Binding-site contacts:
Ligand atom OXT contacts residue THR361 of chain 1.D at 3.6 Å.
Ligand atom CA contacts residue TYR103 of chain 1.D at 3.3 Å (hydrophobic).
Ligand atom CA contacts residue MG1 of chain 1.X at 2.7 Å.
Ligand atom CB contacts residue ARG242 of chain 1.D at 3.7 Å.
Ligand atom OXT contacts residue EJA205 of chain 1.D at 3.9 Å.
Ligand atom O3 contacts residue MG1 of chain 1.X at 2.0 Å.
Ligand atom O3 contacts residue EJA205 of chain 1.D at 3.6 Å (h-bond).
Ligand atom O contacts residue GLY106 of chain 1.D at 3.1 Å (h-bond).
Ligand atom O3 contacts residue HIS194 of chain 1.D at 3.6 Å.
Ligand atom CB contacts residue TYR103 of chain 1.D at 3.4 Å (hydrophobic).
Ligand atom CB contacts residue EJA205 of chain 1.D at 3.1 Å.
Ligand atom C contacts residue ASP167 of chain 1.D at 3.3 Å.
Ligand atom O contacts residue ASP122 of chain 1.D at 4.0 Å.
Ligand atom C contacts residue MG1 of chain 1.X at 2.8 Å.
Ligand atom O3 contacts residue ASP167 of chain 1.D at 2.8 Å (salt-bridge).
Ligand atom OXT contacts residue TYR103 of chain 1.D at 3.6 Å (h-bond).
Ligand atom OXT contacts residue GLY106 of chain 1.D at 4.1 Å.
Ligand atom O3 contacts residue TYR103 of chain 1.D at 3.8 Å.
Ligand atom CB contacts residue MG1 of chain 1.X at 4.2 Å.
Ligand atom CB contacts residue THR361 of chain 1.D at 3.5 Å.
Ligand atom C contacts residue GLY106 of chain 1.D at 3.8 Å.
Ligand atom O3 contacts residue ARG242 of chain 1.D at 3.0 Å (salt-bridge).
Ligand atom CA contacts residue ARG242 of chain 1.D at 3.7 Å.
Ligand atom C contacts residue TYR103 of chain 1.D at 3.6 Å (hydrophobic).
Ligand atom OXT contacts residue LEU362 of chain 1.D at 3.9 Å.
Ligand atom O contacts residue ASP167 of chain 1.D at 2.7 Å (salt-bridge).
Ligand atom CA contacts residue EJA205 of chain 1.D at 3.1 Å.
Ligand atom O contacts residue MG1 of chain 1.X at 2.1 Å.
Ligand atom OXT contacts residue MG1 of chain 1.X at 4.0 Å.
Ligand atom O contacts residue SER105 of chain 1.D at 3.4 Å (h-bond).
Ligand atom O contacts residue EJA205 of chain 1.D at 4.0 Å.
Ligand atom CA contacts residue ASP167 of chain 1.D at 3.4 Å.
Ligand atom CB contacts residue ASN327 of chain 1.D at 4.1 Å.
Ligand atom C contacts residue TRP107 of chain 1.D at 3.7 Å (hydrophobic).
Ligand atom C contacts residue EJA205 of chain 1.D at 3.5 Å.
Ligand atom CB contacts residue TRP297 of chain 1.D at 3.6 Å (hydrophobic).
Ligand atom C contacts residue SER105 of chain 1.D at 3.4 Å.
Ligand atom OXT contacts residue TRP107 of chain 1.D at 3.6 Å.
Ligand atom OXT contacts residue SER105 of chain 1.D at 2.6 Å (h-bond).
Ligand atom O contacts residue TRP107 of chain 1.D at 2.6 Å (h-bond).

Sequence of chain 1.D:
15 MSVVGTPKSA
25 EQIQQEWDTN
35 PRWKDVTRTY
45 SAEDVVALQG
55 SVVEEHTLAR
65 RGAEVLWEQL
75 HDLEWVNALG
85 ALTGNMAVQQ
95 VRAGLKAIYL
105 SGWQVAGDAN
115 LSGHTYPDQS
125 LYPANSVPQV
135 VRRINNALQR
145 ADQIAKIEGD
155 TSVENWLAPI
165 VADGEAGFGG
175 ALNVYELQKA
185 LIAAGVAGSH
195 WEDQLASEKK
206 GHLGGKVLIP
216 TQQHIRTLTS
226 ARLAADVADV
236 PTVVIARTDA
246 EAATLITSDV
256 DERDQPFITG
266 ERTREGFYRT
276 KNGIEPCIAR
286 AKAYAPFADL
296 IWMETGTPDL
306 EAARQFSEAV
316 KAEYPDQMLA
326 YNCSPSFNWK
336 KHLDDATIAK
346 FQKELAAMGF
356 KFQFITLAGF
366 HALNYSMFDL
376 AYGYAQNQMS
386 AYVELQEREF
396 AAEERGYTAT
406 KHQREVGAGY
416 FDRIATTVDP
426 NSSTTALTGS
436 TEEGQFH

This small molecule binds to this protein.
Small molecule (SMILES): CC(=O)C(=O)O